Sequence of chain 4.A:
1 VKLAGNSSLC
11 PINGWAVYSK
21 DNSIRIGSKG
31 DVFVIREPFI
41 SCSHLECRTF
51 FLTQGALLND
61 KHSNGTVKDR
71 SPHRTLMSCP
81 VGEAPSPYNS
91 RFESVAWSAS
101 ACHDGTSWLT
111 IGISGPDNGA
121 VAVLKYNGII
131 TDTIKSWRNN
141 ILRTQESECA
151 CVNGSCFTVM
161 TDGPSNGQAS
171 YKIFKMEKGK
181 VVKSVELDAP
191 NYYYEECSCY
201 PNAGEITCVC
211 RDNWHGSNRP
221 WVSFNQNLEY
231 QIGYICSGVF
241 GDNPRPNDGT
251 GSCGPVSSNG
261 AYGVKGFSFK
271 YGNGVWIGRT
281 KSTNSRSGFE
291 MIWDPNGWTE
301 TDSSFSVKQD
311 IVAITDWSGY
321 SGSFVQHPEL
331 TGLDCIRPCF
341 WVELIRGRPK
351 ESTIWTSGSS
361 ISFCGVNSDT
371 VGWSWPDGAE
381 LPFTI

Binding-site contacts:
Ligand atom O6 contacts residue TYR320 of chain 4.A at 3.3 Å (h-bond).
Ligand atom C9 contacts residue GLU195 of chain 4.A at 3.5 Å.
Ligand atom C11 contacts residue TRP97 of chain 4.A at 3.6 Å (hydrophobic).
Ligand atom O9 contacts residue SER165 of chain 4.A at 3.6 Å.
Ligand atom C6 contacts residue TYR320 of chain 4.A at 3.7 Å (hydrophobic).
Ligand atom O1B contacts residue ARG36 of chain 4.A at 2.8 Å (salt-bridge).
Ligand atom O1A contacts residue TYR320 of chain 4.A at 3.5 Å (h-bond).
Ligand atom O10 contacts residue ASP69 of chain 4.A at 3.4 Å.
Ligand atom CZ contacts residue TRP97 of chain 4.A at 3.4 Å (hydrophobic).
Ligand atom C9 contacts residue ASN213 of chain 4.A at 3.6 Å.
Ligand atom C2 contacts residue TYR320 of chain 4.A at 2.9 Å (hydrophobic).
Ligand atom O1A contacts residue ARG211 of chain 4.A at 3.2 Å (salt-bridge).
Ligand atom NH1 contacts residue TRP97 of chain 4.A at 3.1 Å (h-bond).
Ligand atom C4 contacts residue ASP69 of chain 4.A at 3.5 Å.
Ligand atom O10 contacts residue ARG70 of chain 4.A at 2.8 Å (salt-bridge).
Ligand atom O8 contacts residue ARG211 of chain 4.A at 3.5 Å.
Ligand atom NH1 contacts residue GLU146 of chain 4.A at 3.1 Å (salt-bridge).
Ligand atom O8 contacts residue GLU195 of chain 4.A at 2.6 Å (salt-bridge).
Ligand atom NH2 contacts residue ARG74 of chain 4.A at 3.0 Å (salt-bridge).
Ligand atom NE contacts residue ASP69 of chain 4.A at 3.0 Å (salt-bridge).
Ligand atom O9 contacts residue GLU195 of chain 4.A at 2.5 Å (salt-bridge).
Ligand atom C3 contacts residue TYR320 of chain 4.A at 3.2 Å (hydrophobic).
Ligand atom O1B contacts residue TYR320 of chain 4.A at 3.6 Å (h-bond).
Ligand atom O9 contacts residue ARG143 of chain 4.A at 3.3 Å (salt-bridge).
Ligand atom C3 contacts residue ASP69 of chain 4.A at 3.1 Å.
Ligand atom C1 contacts residue TYR320 of chain 4.A at 3.1 Å (hydrophobic).
Ligand atom NH2 contacts residue ASP69 of chain 4.A at 2.8 Å (salt-bridge).
Ligand atom O1A contacts residue ARG286 of chain 4.A at 2.8 Å (salt-bridge).
Ligand atom CZ contacts residue GLU37 of chain 4.A at 3.6 Å.
Ligand atom C8 contacts residue GLU195 of chain 4.A at 3.6 Å.
Ligand atom O8 contacts residue GLU196 of chain 4.A at 3.7 Å.
Ligand atom NE contacts residue GLU37 of chain 4.A at 3.4 Å (salt-bridge).
Ligand atom O1A contacts residue TYR262 of chain 4.A at 3.3 Å (h-bond).
Ligand atom NH2 contacts residue TRP97 of chain 4.A at 2.9 Å (h-bond).
Ligand atom C4 contacts residue TYR320 of chain 4.A at 3.6 Å (hydrophobic).
Ligand atom C6 contacts residue GLU196 of chain 4.A at 3.6 Å.
Ligand atom C3 contacts residue GLU37 of chain 4.A at 3.6 Å.
Ligand atom O1B contacts residue ARG286 of chain 4.A at 2.8 Å (salt-bridge).
Ligand atom C1 contacts residue ARG286 of chain 4.A at 3.6 Å.
Ligand atom C9 contacts residue SER165 of chain 4.A at 3.7 Å.

A protein and the small-molecule ligand that binds it are described below.
Small molecule (SMILES): [H]/N=C(\N)N[C@H]1C=C(C(=O)O)O[C@@H]([C@H](O)[C@H](O)CO)[C@@H]1NC(C)=O